Sequence of chain 1.U:
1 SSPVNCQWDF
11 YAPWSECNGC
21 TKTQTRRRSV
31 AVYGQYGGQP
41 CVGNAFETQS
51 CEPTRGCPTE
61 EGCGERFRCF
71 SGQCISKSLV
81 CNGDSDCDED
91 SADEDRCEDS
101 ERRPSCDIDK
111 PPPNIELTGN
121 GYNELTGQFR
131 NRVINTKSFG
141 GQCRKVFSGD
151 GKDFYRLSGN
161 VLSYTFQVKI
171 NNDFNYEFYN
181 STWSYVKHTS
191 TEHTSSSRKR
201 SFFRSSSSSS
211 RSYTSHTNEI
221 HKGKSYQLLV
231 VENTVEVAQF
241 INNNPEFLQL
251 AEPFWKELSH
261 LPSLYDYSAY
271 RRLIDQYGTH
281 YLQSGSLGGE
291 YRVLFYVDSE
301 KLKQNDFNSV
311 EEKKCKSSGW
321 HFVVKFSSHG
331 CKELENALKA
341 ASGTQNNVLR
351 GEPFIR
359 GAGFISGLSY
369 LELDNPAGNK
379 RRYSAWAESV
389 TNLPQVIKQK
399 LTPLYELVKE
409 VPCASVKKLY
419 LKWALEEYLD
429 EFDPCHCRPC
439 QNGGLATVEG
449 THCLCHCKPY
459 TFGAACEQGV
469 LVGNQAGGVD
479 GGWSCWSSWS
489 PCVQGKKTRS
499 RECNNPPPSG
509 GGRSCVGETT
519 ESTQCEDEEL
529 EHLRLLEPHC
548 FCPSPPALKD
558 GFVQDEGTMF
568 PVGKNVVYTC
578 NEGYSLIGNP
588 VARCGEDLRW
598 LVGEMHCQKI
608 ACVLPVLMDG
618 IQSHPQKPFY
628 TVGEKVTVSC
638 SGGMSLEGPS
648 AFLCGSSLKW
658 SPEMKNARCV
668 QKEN

Binding-site contacts:
Ligand atom C8 contacts residue ARG227 of chain 1.T at 4.4 Å.
Ligand atom O6 contacts residue GLU187 of chain 1.T at 3.0 Å (salt-bridge).
Ligand atom C4 contacts residue GLU187 of chain 1.T at 4.0 Å.
Ligand atom C1 contacts residue ASN189 of chain 1.T at 1.5 Å.
Ligand atom O7 contacts residue ARG227 of chain 1.T at 3.2 Å.
Ligand atom O6 contacts residue LYS339 of chain 1.U at 3.2 Å.
Ligand atom O5 contacts residue GLU187 of chain 1.T at 3.2 Å (salt-bridge).
Ligand atom C4 contacts residue ASN189 of chain 1.T at 4.3 Å.
Ligand atom C3 contacts residue ASN189 of chain 1.T at 3.9 Å.
Ligand atom O5 contacts residue ASN189 of chain 1.T at 2.4 Å (h-bond).
Ligand atom C5 contacts residue GLU187 of chain 1.T at 3.6 Å.
Ligand atom N2 contacts residue ARG188 of chain 1.T at 4.5 Å.
Ligand atom C2 contacts residue ASN189 of chain 1.T at 2.6 Å.
Ligand atom O7 contacts residue ASN189 of chain 1.T at 4.4 Å.
Ligand atom N2 contacts residue ARG227 of chain 1.T at 3.8 Å.
Ligand atom C6 contacts residue LYS339 of chain 1.U at 4.3 Å.
Ligand atom N2 contacts residue ASN189 of chain 1.T at 3.0 Å (h-bond).
Ligand atom C5 contacts residue ASN189 of chain 1.T at 3.6 Å.
Ligand atom C7 contacts residue ASN189 of chain 1.T at 3.5 Å.
Ligand atom C2 contacts residue GLU187 of chain 1.T at 4.0 Å.
Ligand atom N2 contacts residue GLU187 of chain 1.T at 4.5 Å.
Ligand atom C8 contacts residue ASN189 of chain 1.T at 3.7 Å.
Ligand atom C1 contacts residue GLU187 of chain 1.T at 4.3 Å.
Ligand atom O3 contacts residue GLU187 of chain 1.T at 2.5 Å (salt-bridge).
Ligand atom C6 contacts residue GLU187 of chain 1.T at 3.2 Å.
Ligand atom C7 contacts residue ARG227 of chain 1.T at 3.5 Å.
Ligand atom C3 contacts residue GLU187 of chain 1.T at 3.6 Å.

The small molecule below binds the protein below.
Small molecule (SMILES): CC(=O)N[C@H]1[C@H](O[C@H]2[C@H](O)[C@@H](NC(C)=O)CO[C@@H]2CO)O[C@H](CO)[C@@H](O)[C@@H]1O

Sequence of chain 1.T:
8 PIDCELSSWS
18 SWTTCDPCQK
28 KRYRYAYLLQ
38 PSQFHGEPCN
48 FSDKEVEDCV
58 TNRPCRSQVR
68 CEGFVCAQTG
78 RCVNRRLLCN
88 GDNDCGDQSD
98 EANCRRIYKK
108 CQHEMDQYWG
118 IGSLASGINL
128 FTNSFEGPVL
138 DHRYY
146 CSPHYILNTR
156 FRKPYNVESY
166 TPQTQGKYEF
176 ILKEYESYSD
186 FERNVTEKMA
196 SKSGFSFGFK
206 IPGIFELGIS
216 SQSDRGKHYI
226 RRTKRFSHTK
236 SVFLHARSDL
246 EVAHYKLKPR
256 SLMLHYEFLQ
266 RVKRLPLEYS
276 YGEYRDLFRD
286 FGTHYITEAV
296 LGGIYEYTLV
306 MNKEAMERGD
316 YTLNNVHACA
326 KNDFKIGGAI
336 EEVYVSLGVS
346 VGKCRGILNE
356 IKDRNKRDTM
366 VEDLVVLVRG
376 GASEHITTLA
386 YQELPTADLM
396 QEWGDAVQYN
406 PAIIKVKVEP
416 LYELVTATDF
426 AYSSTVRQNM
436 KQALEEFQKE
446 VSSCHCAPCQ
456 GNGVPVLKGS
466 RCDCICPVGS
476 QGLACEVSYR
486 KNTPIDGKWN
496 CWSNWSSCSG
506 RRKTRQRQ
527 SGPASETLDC